Binding-site contacts:
Ligand atom C16 contacts residue PHE231 of chain 1.D at 3.4 Å (hydrophobic).
Ligand atom C15 contacts residue VAL233 of chain 1.D at 3.7 Å (hydrophobic).
Ligand atom C22 contacts residue PHE231 of chain 1.D at 3.8 Å (hydrophobic).
Ligand atom C21 contacts residue ASP230 of chain 1.D at 4.1 Å.
Ligand atom C17 contacts residue ASP230 of chain 1.D at 3.8 Å.
Ligand atom C11 contacts residue PHE231 of chain 1.D at 3.4 Å (hydrophobic).
Ligand atom C23 contacts residue ASP230 of chain 1.D at 3.9 Å.
Ligand atom O05 contacts residue GLY102 of chain 1.D at 3.5 Å (h-bond).
Ligand atom C24 contacts residue AGS1 of chain 1.L at 4.2 Å.
Ligand atom O03 contacts residue AGS1 of chain 1.L at 4.1 Å.
Ligand atom N09 contacts residue ASP230 of chain 1.D at 4.1 Å.
Ligand atom O05 contacts residue AGS1 of chain 1.L at 2.8 Å (h-bond).
Ligand atom C10 contacts residue PHE231 of chain 1.D at 3.8 Å (hydrophobic).
Ligand atom O03 contacts residue ASP230 of chain 1.D at 4.2 Å.
Ligand atom F02 contacts residue ILE163 of chain 1.D at 3.7 Å.
Ligand atom C20 contacts residue PHE231 of chain 1.D at 3.1 Å (hydrophobic).
Ligand atom O04 contacts residue ASP230 of chain 1.D at 3.7 Å.
Ligand atom C18 contacts residue ASP230 of chain 1.D at 3.8 Å.
Ligand atom C11 contacts residue GLY232 of chain 1.D at 3.8 Å.
Ligand atom C16 contacts residue SER234 of chain 1.D at 3.4 Å.
Ligand atom N08 contacts residue VAL233 of chain 1.D at 2.8 Å (h-bond).
Ligand atom N07 contacts residue ASP230 of chain 1.D at 4.2 Å.
Ligand atom C20 contacts residue ASP230 of chain 1.D at 3.7 Å.
Ligand atom C15 contacts residue PHE231 of chain 1.D at 3.2 Å (hydrophobic).
Ligand atom C25 contacts residue AGS1 of chain 1.L at 2.6 Å.
Ligand atom C19 contacts residue ASP230 of chain 1.D at 4.1 Å.
Ligand atom N08 contacts residue SER234 of chain 1.D at 2.9 Å (h-bond).
Ligand atom C17 contacts residue PHE231 of chain 1.D at 4.2 Å (hydrophobic).
Ligand atom I01 contacts residue VAL149 of chain 1.D at 3.7 Å.
Ligand atom O03 contacts residue MG1 of chain 1.J at 3.6 Å.
Ligand atom C16 contacts residue GLY232 of chain 1.D at 3.2 Å.
Ligand atom C13 contacts residue PHE231 of chain 1.D at 4.1 Å (hydrophobic).
Ligand atom C16 contacts residue VAL233 of chain 1.D at 3.2 Å (hydrophobic).
Ligand atom N08 contacts residue GLY232 of chain 1.D at 3.5 Å.
Ligand atom C15 contacts residue SER234 of chain 1.D at 4.0 Å.
Ligand atom N06 contacts residue PHE231 of chain 1.D at 3.2 Å (h-bond).
Ligand atom C14 contacts residue ASP230 of chain 1.D at 3.9 Å.
Ligand atom C22 contacts residue ASP230 of chain 1.D at 3.8 Å.
Ligand atom C12 contacts residue ASP230 of chain 1.D at 3.9 Å.
Ligand atom N08 contacts residue PHE231 of chain 1.D at 3.3 Å (h-bond).

Sequence of chain 1.D:
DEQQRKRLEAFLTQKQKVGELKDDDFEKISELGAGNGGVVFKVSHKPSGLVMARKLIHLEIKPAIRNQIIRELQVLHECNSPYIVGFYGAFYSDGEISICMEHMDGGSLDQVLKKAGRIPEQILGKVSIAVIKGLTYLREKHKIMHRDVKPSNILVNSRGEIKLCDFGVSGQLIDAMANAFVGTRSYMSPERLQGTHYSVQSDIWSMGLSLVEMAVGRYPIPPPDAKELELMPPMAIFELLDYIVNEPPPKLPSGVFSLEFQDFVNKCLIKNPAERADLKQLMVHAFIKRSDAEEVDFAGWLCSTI

This protein binds this small molecule.
Small molecule (SMILES): O=C(NOCCO)c1ccc2cncn2c1Nc1ccc(I)cc1F